Sequence of chain 1.L:
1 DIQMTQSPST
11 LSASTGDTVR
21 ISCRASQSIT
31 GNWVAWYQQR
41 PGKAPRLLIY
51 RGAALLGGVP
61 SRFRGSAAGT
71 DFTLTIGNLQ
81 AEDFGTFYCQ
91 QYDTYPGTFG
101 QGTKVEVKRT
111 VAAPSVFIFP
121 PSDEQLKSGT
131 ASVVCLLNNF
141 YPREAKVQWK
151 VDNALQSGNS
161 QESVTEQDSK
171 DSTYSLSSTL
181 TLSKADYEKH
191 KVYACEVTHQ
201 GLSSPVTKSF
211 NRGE

Sequence of chain 1.K:
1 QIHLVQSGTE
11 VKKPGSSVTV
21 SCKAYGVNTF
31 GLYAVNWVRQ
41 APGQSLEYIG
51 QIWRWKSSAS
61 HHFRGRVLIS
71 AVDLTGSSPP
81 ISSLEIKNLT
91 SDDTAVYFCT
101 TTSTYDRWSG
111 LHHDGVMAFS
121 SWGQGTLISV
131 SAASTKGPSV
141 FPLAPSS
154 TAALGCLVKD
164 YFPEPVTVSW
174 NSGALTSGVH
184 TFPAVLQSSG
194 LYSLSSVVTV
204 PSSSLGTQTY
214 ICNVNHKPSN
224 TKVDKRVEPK

The small molecule below binds the protein below.
Small molecule (SMILES): CC(=O)N[C@H]1[C@H](O[C@H]2[C@H](O)[C@@H](NC(C)=O)CO[C@@H]2CO)O[C@H](CO)[C@@H](O[C@@H]2O[C@H](CO[C@H]3O[C@H](CO)[C@@H](O)[C@H](O)[C@@H]3O)[C@@H](O)[C@H](O[C@H]3O[C@H](CO)[C@@H](O)[C@H](O)[C@@H]3O)[C@@H]2O)[C@@H]1O

Sequence of chain 1.B:
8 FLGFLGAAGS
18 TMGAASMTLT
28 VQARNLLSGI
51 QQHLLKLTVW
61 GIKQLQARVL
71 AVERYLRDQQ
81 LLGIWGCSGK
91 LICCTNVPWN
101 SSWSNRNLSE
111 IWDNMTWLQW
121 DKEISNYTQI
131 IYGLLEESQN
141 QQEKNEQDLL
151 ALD

Binding-site contacts:
Ligand atom C8 contacts residue TRP108 of chain 1.K at 4.3 Å (hydrophobic).
Ligand atom C8 contacts residue ASN32 of chain 1.L at 3.4 Å.
Ligand atom C7 contacts residue ASN32 of chain 1.L at 3.8 Å.
Ligand atom C3 contacts residue LEU55 of chain 1.L at 4.4 Å (hydrophobic).
Ligand atom C6 contacts residue ALA54 of chain 1.L at 4.2 Å (hydrophobic).
Ligand atom C1 contacts residue LEU55 of chain 1.L at 3.9 Å (hydrophobic).
Ligand atom O7 contacts residue ARG51 of chain 1.L at 4.4 Å.
Ligand atom O5 contacts residue LEU55 of chain 1.L at 3.8 Å.
Ligand atom C5 contacts residue ASN126 of chain 1.B at 3.5 Å.
Ligand atom C6 contacts residue SER125 of chain 1.B at 3.8 Å.
Ligand atom C6 contacts residue TYR50 of chain 1.L at 4.1 Å (hydrophobic).
Ligand atom C3 contacts residue ASN126 of chain 1.B at 3.7 Å.
Ligand atom C4 contacts residue ASN126 of chain 1.B at 4.0 Å.
Ligand atom C5 contacts residue ALA53 of chain 1.L at 4.2 Å (hydrophobic).
Ligand atom C1 contacts residue LYS122 of chain 1.B at 4.3 Å.
Ligand atom O7 contacts residue TRP108 of chain 1.K at 4.2 Å.
Ligand atom C1 contacts residue SER125 of chain 1.B at 4.3 Å.
Ligand atom N2 contacts residue ASN126 of chain 1.B at 2.9 Å (h-bond).
Ligand atom C1 contacts residue ASN126 of chain 1.B at 1.4 Å.
Ligand atom C2 contacts residue ASN126 of chain 1.B at 2.3 Å.
Ligand atom O5 contacts residue ASN126 of chain 1.B at 2.2 Å (h-bond).
Ligand atom C6 contacts residue ASN126 of chain 1.B at 4.4 Å.
Ligand atom O6 contacts residue ASN126 of chain 1.B at 3.9 Å.
Ligand atom C5 contacts residue LEU55 of chain 1.L at 4.4 Å (hydrophobic).
Ligand atom O5 contacts residue ALA53 of chain 1.L at 4.4 Å.
Ligand atom C5 contacts residue SER125 of chain 1.B at 4.1 Å.
Ligand atom O4 contacts residue LEU55 of chain 1.L at 4.1 Å.
Ligand atom O6 contacts residue GLN129 of chain 1.B at 4.4 Å.
Ligand atom O7 contacts residue ASN126 of chain 1.B at 2.7 Å (h-bond).
Ligand atom N2 contacts residue ASN32 of chain 1.L at 3.3 Å (h-bond).
Ligand atom C6 contacts residue ALA53 of chain 1.L at 2.9 Å (hydrophobic).
Ligand atom O5 contacts residue SER125 of chain 1.B at 3.5 Å (h-bond).
Ligand atom O6 contacts residue ALA53 of chain 1.L at 3.3 Å (h-bond).
Ligand atom C8 contacts residue ASN126 of chain 1.B at 4.4 Å.
Ligand atom C7 contacts residue ASN126 of chain 1.B at 3.1 Å.
Ligand atom C2 contacts residue ASN32 of chain 1.L at 4.5 Å.
Ligand atom O5 contacts residue LYS122 of chain 1.B at 4.2 Å.
Ligand atom O6 contacts residue SER125 of chain 1.B at 3.0 Å (h-bond).